This protein binds this small molecule.
Small molecule (SMILES): Nc1ncnc2[nH]cnc12

Sequence of chain 3.A:
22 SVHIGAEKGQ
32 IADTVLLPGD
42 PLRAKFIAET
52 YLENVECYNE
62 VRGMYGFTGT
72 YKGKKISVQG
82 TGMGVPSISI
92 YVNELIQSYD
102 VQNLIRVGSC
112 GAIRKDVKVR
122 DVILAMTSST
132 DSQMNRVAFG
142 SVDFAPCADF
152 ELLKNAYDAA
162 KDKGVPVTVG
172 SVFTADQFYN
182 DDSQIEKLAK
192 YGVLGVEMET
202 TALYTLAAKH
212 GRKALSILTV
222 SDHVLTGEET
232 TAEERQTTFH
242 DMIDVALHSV

Binding-site contacts:
Ligand atom C8 contacts residue GLY112 of chain 3.A at 3.3 Å.
Ligand atom C8 contacts residue CYS111 of chain 3.A at 3.3 Å (hydrophobic).
Ligand atom N9 contacts residue GLY112 of chain 3.A at 3.7 Å.
Ligand atom N9 contacts residue PHE179 of chain 3.A at 4.3 Å.
Ligand atom N9 contacts residue SER110 of chain 3.A at 3.9 Å.
Ligand atom N3 contacts residue PHE179 of chain 3.A at 3.6 Å.
Ligand atom N3 contacts residue VAL197 of chain 3.A at 3.8 Å.
Ligand atom C4 contacts residue GLY112 of chain 3.A at 3.9 Å.
Ligand atom C8 contacts residue SER222 of chain 3.A at 3.6 Å.
Ligand atom N6 contacts residue ASP223 of chain 3.A at 4.2 Å.
Ligand atom N6 contacts residue PHE179 of chain 3.A at 4.2 Å.
Ligand atom N7 contacts residue PHE179 of chain 3.A at 4.2 Å.
Ligand atom C5 contacts residue PHE179 of chain 3.A at 3.5 Å (hydrophobic).
Ligand atom C5 contacts residue GLY112 of chain 3.A at 3.6 Å.
Ligand atom C2 contacts residue PHE179 of chain 3.A at 3.4 Å (hydrophobic).
Ligand atom C2 contacts residue VAL197 of chain 3.A at 3.8 Å (hydrophobic).
Ligand atom N3 contacts residue GLU198 of chain 3.A at 3.9 Å.
Ligand atom C5 contacts residue CYS111 of chain 3.A at 4.3 Å (hydrophobic).
Ligand atom N6 contacts residue GLY112 of chain 3.A at 4.3 Å.
Ligand atom C4 contacts residue PHE179 of chain 3.A at 3.6 Å (hydrophobic).
Ligand atom N7 contacts residue CYS111 of chain 3.A at 3.6 Å.
Ligand atom C5 contacts residue VAL197 of chain 3.A at 4.1 Å (hydrophobic).
Ligand atom C6 contacts residue VAL197 of chain 3.A at 4.1 Å (hydrophobic).
Ligand atom C8 contacts residue VAL197 of chain 3.A at 4.2 Å (hydrophobic).
Ligand atom N7 contacts residue SER222 of chain 3.A at 4.0 Å.
Ligand atom N7 contacts residue GLY112 of chain 3.A at 3.2 Å (h-bond).
Ligand atom N1 contacts residue VAL197 of chain 3.A at 3.9 Å.
Ligand atom N3 contacts residue MET199 of chain 3.A at 4.1 Å.
Ligand atom C6 contacts residue PHE179 of chain 3.A at 3.6 Å (hydrophobic).
Ligand atom C4 contacts residue VAL197 of chain 3.A at 3.6 Å (hydrophobic).
Ligand atom N6 contacts residue VAL225 of chain 3.A at 3.4 Å.
Ligand atom N9 contacts residue GLU198 of chain 3.A at 4.3 Å.
Ligand atom C8 contacts residue SER110 of chain 3.A at 3.4 Å.
Ligand atom N7 contacts residue ASP223 of chain 3.A at 3.5 Å (salt-bridge).
Ligand atom N9 contacts residue CYS111 of chain 3.A at 3.6 Å.
Ligand atom C6 contacts residue GLY112 of chain 3.A at 4.3 Å.
Ligand atom C4 contacts residue GLU198 of chain 3.A at 4.3 Å.
Ligand atom N9 contacts residue VAL197 of chain 3.A at 3.7 Å.
Ligand atom N1 contacts residue PHE179 of chain 3.A at 3.6 Å.
Ligand atom C6 contacts residue VAL225 of chain 3.A at 4.2 Å (hydrophobic).